This protein binds this small molecule.
Small molecule (SMILES): Cc1ncc(COP(=O)([O-])[O-])c(CCC(=O)c2ccc(Br)cc2)c1O

Binding-site contacts:
Ligand atom OAQ contacts residue GLY245 of chain 1.J at 3.5 Å.
Ligand atom CAA contacts residue GLY222 of chain 1.J at 3.7 Å.
Ligand atom CAW contacts residue LYS188 of chain 1.J at 2.9 Å.
Ligand atom CAM contacts residue LYS188 of chain 1.J at 2.6 Å.
Ligand atom OAE contacts residue ILE246 of chain 1.J at 2.5 Å (h-bond).
Ligand atom CAN contacts residue LYS188 of chain 1.J at 1.3 Å.
Ligand atom OAF contacts residue THR247 of chain 1.J at 2.5 Å (h-bond).
Ligand atom PAY contacts residue THR283 of chain 1.J at 3.7 Å.
Ligand atom CAX contacts residue LYS188 of chain 1.J at 2.2 Å.
Ligand atom OAE contacts residue GLY245 of chain 1.J at 3.3 Å.
Ligand atom NAP contacts residue PHE225 of chain 1.J at 3.5 Å (h-bond).
Ligand atom CAX contacts residue LEU243 of chain 1.J at 3.6 Å (hydrophobic).
Ligand atom CAK contacts residue SER282 of chain 1.J at 3.7 Å.
Ligand atom NAP contacts residue GLU221 of chain 1.J at 2.9 Å (salt-bridge).
Ligand atom CAV contacts residue GLY224 of chain 1.J at 3.8 Å.
Ligand atom CAM contacts residue GLY224 of chain 1.J at 3.5 Å.
Ligand atom PAY contacts residue ILE246 of chain 1.J at 3.6 Å.
Ligand atom CAK contacts residue GLY224 of chain 1.J at 3.7 Å.
Ligand atom BR contacts residue GLN155 of chain 1.J at 3.7 Å.
Ligand atom OAF contacts residue ILE246 of chain 1.J at 3.7 Å.
Ligand atom CAT contacts residue PHE225 of chain 1.J at 3.8 Å (hydrophobic).
Ligand atom CAO contacts residue LYS188 of chain 1.J at 3.8 Å.
Ligand atom CAR contacts residue LYS188 of chain 1.J at 3.4 Å.
Ligand atom OAF contacts residue SER282 of chain 1.J at 3.6 Å.
Ligand atom CAL contacts residue PHE225 of chain 1.J at 3.6 Å (hydrophobic).
Ligand atom CAX contacts residue GLY224 of chain 1.J at 3.8 Å.
Ligand atom OAD contacts residue GLY224 of chain 1.J at 3.7 Å.
Ligand atom CAA contacts residue GLU221 of chain 1.J at 3.2 Å.
Ligand atom CAW contacts residue GLY224 of chain 1.J at 3.5 Å.
Ligand atom CAV contacts residue LEU243 of chain 1.J at 3.5 Å (hydrophobic).
Ligand atom OAD contacts residue LYS188 of chain 1.J at 2.9 Å (salt-bridge).
Ligand atom CAL contacts residue ASN226 of chain 1.J at 3.6 Å.
Ligand atom CAT contacts residue GLU221 of chain 1.J at 3.5 Å.
Ligand atom OAQ contacts residue LEU243 of chain 1.J at 3.5 Å.
Ligand atom OAB contacts residue THR69 of chain 1.J at 3.7 Å.
Ligand atom OAB contacts residue LYS188 of chain 1.J at 3.2 Å (salt-bridge).
Ligand atom OAC contacts residue THR283 of chain 1.J at 3.0 Å (h-bond).
Ligand atom CAV contacts residue LYS188 of chain 1.J at 3.3 Å.
Ligand atom OAF contacts residue THR283 of chain 1.J at 3.2 Å (h-bond).
Ligand atom OAE contacts residue ARG86 of chain 1.J at 2.8 Å (salt-bridge).

Sequence of chain 1.J:
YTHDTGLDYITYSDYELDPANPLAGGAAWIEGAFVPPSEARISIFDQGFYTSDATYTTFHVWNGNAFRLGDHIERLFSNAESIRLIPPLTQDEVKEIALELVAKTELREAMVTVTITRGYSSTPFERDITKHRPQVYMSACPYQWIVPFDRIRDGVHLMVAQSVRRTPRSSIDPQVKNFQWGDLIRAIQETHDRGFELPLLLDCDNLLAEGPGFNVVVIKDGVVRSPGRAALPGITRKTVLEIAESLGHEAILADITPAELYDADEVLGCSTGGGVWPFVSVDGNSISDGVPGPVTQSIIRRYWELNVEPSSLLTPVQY

Sequence of chain 1.L:
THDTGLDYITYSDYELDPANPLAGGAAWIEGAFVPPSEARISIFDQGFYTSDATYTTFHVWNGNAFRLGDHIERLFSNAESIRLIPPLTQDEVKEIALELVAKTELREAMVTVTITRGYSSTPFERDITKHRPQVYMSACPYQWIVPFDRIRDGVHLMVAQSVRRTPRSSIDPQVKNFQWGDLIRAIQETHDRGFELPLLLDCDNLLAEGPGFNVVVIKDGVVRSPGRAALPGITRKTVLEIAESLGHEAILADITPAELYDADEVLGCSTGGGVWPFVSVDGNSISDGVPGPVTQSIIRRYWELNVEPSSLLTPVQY